A protein and the small-molecule ligand that binds it are described below.
Small molecule (SMILES): C[C@](N)(CCC[C@H](N)C(=O)O)C(=O)O

Binding-site contacts:
Ligand atom OAG contacts residue PRO96 of chain 1.F at 3.5 Å.
Ligand atom NAB contacts residue GLU245 of chain 1.F at 2.9 Å (salt-bridge).
Ligand atom OAH contacts residue GLY100 of chain 1.F at 3.3 Å (h-bond).
Ligand atom CAP contacts residue ASN227 of chain 1.F at 3.4 Å.
Ligand atom CAQ contacts residue GLY100 of chain 1.F at 3.1 Å.
Ligand atom CAN contacts residue ASN37 of chain 1.F at 3.2 Å.
Ligand atom OAH contacts residue CYS99 of chain 1.F at 3.5 Å (h-bond).
Ligand atom OAE contacts residue ASN227 of chain 1.F at 2.9 Å (h-bond).
Ligand atom OAE contacts residue ASN188 of chain 1.F at 3.1 Å (h-bond).
Ligand atom OAF contacts residue CYS254 of chain 1.F at 3.5 Å (h-bond).
Ligand atom CAQ contacts residue CYS254 of chain 1.F at 3.6 Å (hydrophobic).
Ligand atom OAF contacts residue CYS99 of chain 1.F at 3.3 Å.
Ligand atom OAH contacts residue GLY255 of chain 1.F at 2.8 Å (h-bond).
Ligand atom CAS contacts residue GLU245 of chain 1.F at 3.6 Å.
Ligand atom CAS contacts residue ASN227 of chain 1.F at 3.3 Å.
Ligand atom NAB contacts residue ASN227 of chain 1.F at 3.5 Å (h-bond).
Ligand atom CAK contacts residue PRO96 of chain 1.F at 3.5 Å (hydrophobic).
Ligand atom OAF contacts residue THR256 of chain 1.F at 2.7 Å (h-bond).
Ligand atom OAE contacts residue ARG246 of chain 1.F at 2.9 Å (salt-bridge).
Ligand atom CAQ contacts residue CYS99 of chain 1.F at 3.2 Å (hydrophobic).
Ligand atom OAH contacts residue ASN37 of chain 1.F at 3.4 Å (h-bond).
Ligand atom CAK contacts residue ASN90 of chain 1.F at 3.5 Å.
Ligand atom CAT contacts residue CYS99 of chain 1.F at 2.9 Å (hydrophobic).
Ligand atom CAP contacts residue PRO96 of chain 1.F at 3.5 Å (hydrophobic).
Ligand atom CAN contacts residue CYS99 of chain 1.F at 1.8 Å (hydrophobic).
Ligand atom NAC contacts residue CYS254 of chain 1.F at 3.2 Å (h-bond).
Ligand atom CAP contacts residue ARG246 of chain 1.F at 3.5 Å.
Ligand atom CAQ contacts residue GLY255 of chain 1.F at 3.4 Å.
Ligand atom NAC contacts residue ASN37 of chain 1.F at 2.9 Å (h-bond).
Ligand atom OAG contacts residue ARG246 of chain 1.F at 2.8 Å (salt-bridge).
Ligand atom NAB contacts residue ARG246 of chain 1.F at 2.8 Å (salt-bridge).
Ligand atom CAJ contacts residue GLU245 of chain 1.F at 3.4 Å.
Ligand atom NAC contacts residue GLU245 of chain 1.F at 2.8 Å (salt-bridge).
Ligand atom OAF contacts residue GLY100 of chain 1.F at 2.8 Å (h-bond).
Ligand atom OAH contacts residue ASN101 of chain 1.F at 2.9 Å (h-bond).
Ligand atom OAE contacts residue PRO96 of chain 1.F at 3.6 Å.
Ligand atom CAN contacts residue PHE39 of chain 1.F at 3.3 Å (hydrophobic).
Ligand atom OAG contacts residue ASN90 of chain 1.F at 3.0 Å (h-bond).
Ligand atom NAB contacts residue ASN90 of chain 1.F at 3.0 Å (h-bond).
Ligand atom OAF contacts residue GLY255 of chain 1.F at 3.5 Å (h-bond).

Sequence of chain 1.F:
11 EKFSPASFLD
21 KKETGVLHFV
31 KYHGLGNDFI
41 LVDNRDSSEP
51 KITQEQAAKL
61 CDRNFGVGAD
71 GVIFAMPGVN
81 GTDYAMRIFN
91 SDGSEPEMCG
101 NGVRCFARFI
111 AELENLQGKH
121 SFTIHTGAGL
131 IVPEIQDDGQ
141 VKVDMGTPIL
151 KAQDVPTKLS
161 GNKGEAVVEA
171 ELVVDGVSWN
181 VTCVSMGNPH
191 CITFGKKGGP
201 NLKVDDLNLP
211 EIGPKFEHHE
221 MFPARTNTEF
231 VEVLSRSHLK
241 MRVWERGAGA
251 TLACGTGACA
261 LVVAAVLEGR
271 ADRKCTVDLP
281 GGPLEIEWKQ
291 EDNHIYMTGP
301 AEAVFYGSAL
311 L